Binding-site contacts:
Ligand atom C1 contacts residue ASN92 of chain 1.D at 1.5 Å.
Ligand atom C3 contacts residue ASN92 of chain 1.D at 3.9 Å.
Ligand atom N2 contacts residue ASN92 of chain 1.D at 3.0 Å (h-bond).
Ligand atom O5 contacts residue THR94 of chain 1.D at 4.3 Å.
Ligand atom C8 contacts residue ASN92 of chain 1.D at 4.0 Å.
Ligand atom C5 contacts residue ASN92 of chain 1.D at 3.8 Å.
Ligand atom C7 contacts residue ASN92 of chain 1.D at 3.3 Å.
Ligand atom C4 contacts residue ASN92 of chain 1.D at 4.3 Å.
Ligand atom O5 contacts residue ASN92 of chain 1.D at 2.4 Å (h-bond).
Ligand atom C1 contacts residue THR94 of chain 1.D at 3.6 Å.
Ligand atom O7 contacts residue ASN92 of chain 1.D at 3.2 Å (h-bond).
Ligand atom C2 contacts residue ASN92 of chain 1.D at 2.5 Å.

A small-molecule ligand and the protein it binds are described below.
Small molecule (SMILES): CC(=O)N[C@H]1[C@H](O[C@H]2[C@H](O)[C@@H](NC(C)=O)CO[C@@H]2CO)O[C@H](CO)[C@@H](O)[C@@H]1O

Sequence of chain 1.D:
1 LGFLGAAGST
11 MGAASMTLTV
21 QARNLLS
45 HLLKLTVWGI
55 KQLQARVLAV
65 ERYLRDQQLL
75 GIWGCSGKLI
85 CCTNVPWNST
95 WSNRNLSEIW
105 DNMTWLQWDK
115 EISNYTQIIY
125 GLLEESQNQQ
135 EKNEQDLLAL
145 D